This small molecule binds to this protein.
Small molecule (SMILES): COC1CCC(n2c([C@@H]3CCCC(=O)N3c3ccc(Br)c(Br)c3)nc3cc(-c4c(C)noc4C)ccc32)CC1

Sequence of chain 1.D:
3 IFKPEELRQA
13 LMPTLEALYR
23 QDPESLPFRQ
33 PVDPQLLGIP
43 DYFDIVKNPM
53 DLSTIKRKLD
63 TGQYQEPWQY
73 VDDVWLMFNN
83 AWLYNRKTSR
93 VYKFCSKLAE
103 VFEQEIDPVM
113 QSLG

Binding-site contacts:
Ligand atom C14 contacts residue VAL34 of chain 1.D at 3.8 Å (hydrophobic).
Ligand atom C20 contacts residue ASN87 of chain 1.D at 3.7 Å.
Ligand atom C20 contacts residue TYR86 of chain 1.D at 3.9 Å (hydrophobic).
Ligand atom BR39 contacts residue PHE96 of chain 1.D at 3.5 Å.
Ligand atom C36 contacts residue ARG92 of chain 1.D at 3.7 Å.
Ligand atom C38 contacts residue ARG92 of chain 1.D at 3.6 Å.
Ligand atom BR37 contacts residue ARG92 of chain 1.D at 3.6 Å.
Ligand atom C12 contacts residue PRO29 of chain 1.D at 3.3 Å (hydrophobic).
Ligand atom BR37 contacts residue PRO29 of chain 1.D at 3.8 Å.
Ligand atom C36 contacts residue PRO29 of chain 1.D at 3.9 Å (hydrophobic).
Ligand atom BR37 contacts residue PHE96 of chain 1.D at 3.6 Å.
Ligand atom C19 contacts residue PHE30 of chain 1.D at 3.8 Å (hydrophobic).
Ligand atom C18 contacts residue VAL34 of chain 1.D at 3.5 Å (hydrophobic).
Ligand atom C21 contacts residue VAL93 of chain 1.D at 3.8 Å (hydrophobic).
Ligand atom C15 contacts residue ASN87 of chain 1.D at 3.6 Å.
Ligand atom C28 contacts residue PRO29 of chain 1.D at 3.9 Å (hydrophobic).
Ligand atom C18 contacts residue VAL93 of chain 1.D at 3.7 Å (hydrophobic).
Ligand atom C07 contacts residue LEU39 of chain 1.D at 3.7 Å (hydrophobic).
Ligand atom C35 contacts residue PRO29 of chain 1.D at 3.9 Å (hydrophobic).
Ligand atom C20 contacts residue ILE41 of chain 1.D at 3.5 Å (hydrophobic).
Ligand atom O16 contacts residue TYR86 of chain 1.D at 3.9 Å.
Ligand atom BR39 contacts residue PRO29 of chain 1.D at 3.8 Å.
Ligand atom N22 contacts residue LEU39 of chain 1.D at 3.9 Å.
Ligand atom C27 contacts residue LEU28 of chain 1.D at 3.9 Å (hydrophobic).
Ligand atom C05 contacts residue LEU39 of chain 1.D at 3.6 Å (hydrophobic).
Ligand atom O16 contacts residue TYR44 of chain 1.D at 3.7 Å.
Ligand atom C02 contacts residue ARG92 of chain 1.D at 3.4 Å.
Ligand atom O16 contacts residue ASN87 of chain 1.D at 3.0 Å (h-bond).
Ligand atom O01 contacts residue ARG92 of chain 1.D at 2.5 Å (salt-bridge).
Ligand atom N08 contacts residue LEU39 of chain 1.D at 3.7 Å.
Ligand atom C13 contacts residue LEU39 of chain 1.D at 3.9 Å (hydrophobic).
Ligand atom BR37 contacts residue VAL93 of chain 1.D at 3.9 Å.
Ligand atom N17 contacts residue ASN87 of chain 1.D at 3.2 Å (h-bond).
Ligand atom C19 contacts residue PRO29 of chain 1.D at 3.5 Å (hydrophobic).
Ligand atom C11 contacts residue PRO29 of chain 1.D at 3.5 Å (hydrophobic).
Ligand atom BR39 contacts residue PRO25 of chain 1.D at 3.4 Å.
Ligand atom C09 contacts residue LEU39 of chain 1.D at 3.9 Å (hydrophobic).
Ligand atom C19 contacts residue VAL34 of chain 1.D at 3.8 Å (hydrophobic).
Ligand atom N17 contacts residue VAL34 of chain 1.D at 3.8 Å.
Ligand atom C21 contacts residue LEU39 of chain 1.D at 3.8 Å (hydrophobic).